A protein and the small-molecule ligand that binds it are described below.
Small molecule (SMILES): Nc1ncc2c(n1)-c1ccccc1[C@H](c1ccccc1)C2

Sequence of chain 1.B:
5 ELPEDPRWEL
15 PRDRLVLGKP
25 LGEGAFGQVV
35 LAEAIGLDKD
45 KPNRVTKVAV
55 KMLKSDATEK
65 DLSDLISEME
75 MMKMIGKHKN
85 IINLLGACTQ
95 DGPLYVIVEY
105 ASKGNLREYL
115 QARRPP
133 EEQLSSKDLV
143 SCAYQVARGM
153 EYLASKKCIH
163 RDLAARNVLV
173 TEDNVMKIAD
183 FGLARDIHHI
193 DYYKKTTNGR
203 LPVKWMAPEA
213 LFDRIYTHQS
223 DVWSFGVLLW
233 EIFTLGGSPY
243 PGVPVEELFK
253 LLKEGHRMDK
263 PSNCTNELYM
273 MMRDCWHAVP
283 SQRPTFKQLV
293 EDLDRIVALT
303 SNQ

Binding-site contacts:
Ligand atom C7 contacts residue ALA105 of chain 1.B at 3.5 Å (hydrophobic).
Ligand atom C4 contacts residue LEU25 of chain 1.B at 4.0 Å (hydrophobic).
Ligand atom C7 contacts residue TYR104 of chain 1.B at 3.8 Å (hydrophobic).
Ligand atom C4 contacts residue ALA105 of chain 1.B at 3.5 Å (hydrophobic).
Ligand atom N6 contacts residue LEU171 of chain 1.B at 4.1 Å.
Ligand atom C2 contacts residue LEU171 of chain 1.B at 3.6 Å (hydrophobic).
Ligand atom C8 contacts residue ALA53 of chain 1.B at 4.0 Å (hydrophobic).
Ligand atom N5 contacts residue ALA105 of chain 1.B at 2.8 Å (h-bond).
Ligand atom N3 contacts residue LEU171 of chain 1.B at 3.9 Å.
Ligand atom C20 contacts residue VAL33 of chain 1.B at 3.6 Å (hydrophobic).
Ligand atom C14 contacts residue VAL102 of chain 1.B at 4.0 Å (hydrophobic).
Ligand atom C2 contacts residue GLU103 of chain 1.B at 4.0 Å.
Ligand atom C8 contacts residue VAL102 of chain 1.B at 3.5 Å (hydrophobic).
Ligand atom C7 contacts residue LEU171 of chain 1.B at 3.8 Å (hydrophobic).
Ligand atom C7 contacts residue GLU103 of chain 1.B at 3.2 Å.
Ligand atom N6 contacts residue TYR104 of chain 1.B at 3.7 Å.
Ligand atom C2 contacts residue ALA53 of chain 1.B at 3.8 Å (hydrophobic).
Ligand atom C21 contacts residue VAL33 of chain 1.B at 3.8 Å (hydrophobic).
Ligand atom C16 contacts residue ASP182 of chain 1.B at 3.4 Å.
Ligand atom C18 contacts residue VAL33 of chain 1.B at 4.0 Å (hydrophobic).
Ligand atom C7 contacts residue ALA53 of chain 1.B at 3.6 Å (hydrophobic).
Ligand atom N5 contacts residue TYR104 of chain 1.B at 3.9 Å.
Ligand atom C16 contacts residue ILE86 of chain 1.B at 4.0 Å (hydrophobic).
Ligand atom C1 contacts residue LEU171 of chain 1.B at 3.6 Å (hydrophobic).
Ligand atom C17 contacts residue ALA181 of chain 1.B at 3.6 Å (hydrophobic).
Ligand atom C17 contacts residue ASP182 of chain 1.B at 3.8 Å.
Ligand atom C8 contacts residue LEU171 of chain 1.B at 4.0 Å (hydrophobic).
Ligand atom C10 contacts residue VAL102 of chain 1.B at 4.0 Å (hydrophobic).
Ligand atom C8 contacts residue GLU103 of chain 1.B at 4.0 Å.
Ligand atom C14 contacts residue GLU72 of chain 1.B at 3.5 Å.
Ligand atom C15 contacts residue GLU72 of chain 1.B at 2.9 Å.
Ligand atom C15 contacts residue MET76 of chain 1.B at 4.0 Å (hydrophobic).
Ligand atom C18 contacts residue ASP182 of chain 1.B at 4.0 Å.
Ligand atom C12 contacts residue VAL33 of chain 1.B at 3.9 Å (hydrophobic).
Ligand atom C9 contacts residue LEU171 of chain 1.B at 3.8 Å (hydrophobic).
Ligand atom C16 contacts residue GLU72 of chain 1.B at 3.7 Å.
Ligand atom C17 contacts residue ILE86 of chain 1.B at 3.7 Å (hydrophobic).
Ligand atom C13 contacts residue VAL102 of chain 1.B at 3.6 Å (hydrophobic).
Ligand atom N6 contacts residue ALA105 of chain 1.B at 2.9 Å (h-bond).
Ligand atom C19 contacts residue VAL33 of chain 1.B at 3.6 Å (hydrophobic).